Sequence of chain 1.E:
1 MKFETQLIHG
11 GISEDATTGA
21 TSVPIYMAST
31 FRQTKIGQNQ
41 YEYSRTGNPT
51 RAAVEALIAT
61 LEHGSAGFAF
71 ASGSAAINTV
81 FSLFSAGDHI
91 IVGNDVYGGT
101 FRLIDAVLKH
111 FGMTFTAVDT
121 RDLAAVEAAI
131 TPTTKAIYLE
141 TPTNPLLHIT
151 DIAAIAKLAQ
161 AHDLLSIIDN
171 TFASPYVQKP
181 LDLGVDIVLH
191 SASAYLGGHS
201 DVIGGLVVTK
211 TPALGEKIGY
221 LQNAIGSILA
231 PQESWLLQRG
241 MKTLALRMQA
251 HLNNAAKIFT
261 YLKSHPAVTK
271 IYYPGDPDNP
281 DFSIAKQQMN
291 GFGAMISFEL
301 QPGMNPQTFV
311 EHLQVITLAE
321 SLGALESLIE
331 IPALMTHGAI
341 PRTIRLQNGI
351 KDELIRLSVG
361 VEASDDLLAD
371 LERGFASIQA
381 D

Sequence of chain 1.F:
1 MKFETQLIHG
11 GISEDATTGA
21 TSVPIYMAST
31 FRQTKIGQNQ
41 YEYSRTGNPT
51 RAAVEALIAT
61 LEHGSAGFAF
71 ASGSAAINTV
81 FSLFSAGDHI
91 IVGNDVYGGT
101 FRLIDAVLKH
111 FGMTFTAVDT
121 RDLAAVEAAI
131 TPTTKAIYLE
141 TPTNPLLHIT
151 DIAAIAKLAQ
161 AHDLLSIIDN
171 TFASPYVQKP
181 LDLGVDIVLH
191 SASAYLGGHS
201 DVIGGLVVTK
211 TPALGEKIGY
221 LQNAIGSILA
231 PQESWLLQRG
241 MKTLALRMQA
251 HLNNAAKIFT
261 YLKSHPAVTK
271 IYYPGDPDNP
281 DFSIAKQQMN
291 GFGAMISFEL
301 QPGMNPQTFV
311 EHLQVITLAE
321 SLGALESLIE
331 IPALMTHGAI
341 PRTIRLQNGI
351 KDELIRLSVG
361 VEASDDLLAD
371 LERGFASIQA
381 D

A protein and the small-molecule ligand that binds it are described below.
Small molecule (SMILES): Cc1ncc(COP(=O)(O)O)c(/C=N/C(CO)C(=O)O)c1O

Binding-site contacts:
Ligand atom OXT contacts residue THR336 of chain 1.F at 3.4 Å.
Ligand atom OXT contacts residue ARG356 of chain 1.F at 2.8 Å (salt-bridge).
Ligand atom O4P contacts residue GLY73 of chain 1.F at 3.2 Å.
Ligand atom C4 contacts residue TYR97 of chain 1.F at 3.4 Å (hydrophobic).
Ligand atom P contacts residue SER191 of chain 1.F at 3.5 Å.
Ligand atom O2P contacts residue GLY73 of chain 1.F at 3.0 Å (h-bond).
Ligand atom O4P contacts residue SER191 of chain 1.F at 3.1 Å (h-bond).
Ligand atom C5A contacts residue SER74 of chain 1.F at 3.4 Å.
Ligand atom O3 contacts residue ASN144 of chain 1.F at 2.8 Å (h-bond).
Ligand atom C contacts residue THR336 of chain 1.F at 3.7 Å.
Ligand atom O contacts residue ASN144 of chain 1.F at 3.0 Å (h-bond).
Ligand atom O2P contacts residue TYR43 of chain 1.E at 3.7 Å.
Ligand atom OG contacts residue TYR97 of chain 1.F at 3.0 Å (h-bond).
Ligand atom C5A contacts residue TYR97 of chain 1.F at 3.6 Å (hydrophobic).
Ligand atom O3P contacts residue ARG45 of chain 1.E at 2.9 Å (salt-bridge).
Ligand atom O3P contacts residue SER72 of chain 1.F at 3.4 Å.
Ligand atom C2A contacts residue GLU140 of chain 1.F at 3.7 Å.
Ligand atom OXT contacts residue SER321 of chain 1.F at 2.8 Å (h-bond).
Ligand atom O contacts residue ARG356 of chain 1.F at 2.7 Å (salt-bridge).
Ligand atom P contacts residue ARG45 of chain 1.E at 3.5 Å.
Ligand atom C contacts residue LEU322 of chain 1.F at 3.4 Å (hydrophobic).
Ligand atom O contacts residue THR336 of chain 1.F at 3.6 Å.
Ligand atom OXT contacts residue LEU322 of chain 1.F at 3.6 Å.
Ligand atom CA contacts residue LEU322 of chain 1.F at 3.6 Å (hydrophobic).
Ligand atom C4A contacts residue TYR97 of chain 1.F at 3.6 Å (hydrophobic).
Ligand atom N1 contacts residue ASP169 of chain 1.F at 2.8 Å (salt-bridge).
Ligand atom P contacts residue SER74 of chain 1.F at 3.6 Å.
Ligand atom O3P contacts residue SER74 of chain 1.F at 2.5 Å (h-bond).
Ligand atom O4P contacts residue SER74 of chain 1.F at 3.5 Å (h-bond).
Ligand atom C5 contacts residue TYR97 of chain 1.F at 3.5 Å (hydrophobic).
Ligand atom O1P contacts residue ARG45 of chain 1.E at 2.8 Å (salt-bridge).
Ligand atom O2P contacts residue SER191 of chain 1.F at 2.9 Å (h-bond).
Ligand atom C2A contacts residue ASP169 of chain 1.F at 3.5 Å.
Ligand atom P contacts residue GLY73 of chain 1.F at 3.5 Å.
Ligand atom C2 contacts residue ASP169 of chain 1.F at 3.5 Å.
Ligand atom O3P contacts residue GLY73 of chain 1.F at 3.4 Å (h-bond).
Ligand atom O1P contacts residue TYR43 of chain 1.E at 2.7 Å (h-bond).
Ligand atom O3 contacts residue PHE172 of chain 1.F at 3.7 Å.
Ligand atom C contacts residue ARG356 of chain 1.F at 3.5 Å.
Ligand atom O2P contacts residue SER193 of chain 1.F at 2.7 Å (h-bond).